Sequence of chain 21.D:
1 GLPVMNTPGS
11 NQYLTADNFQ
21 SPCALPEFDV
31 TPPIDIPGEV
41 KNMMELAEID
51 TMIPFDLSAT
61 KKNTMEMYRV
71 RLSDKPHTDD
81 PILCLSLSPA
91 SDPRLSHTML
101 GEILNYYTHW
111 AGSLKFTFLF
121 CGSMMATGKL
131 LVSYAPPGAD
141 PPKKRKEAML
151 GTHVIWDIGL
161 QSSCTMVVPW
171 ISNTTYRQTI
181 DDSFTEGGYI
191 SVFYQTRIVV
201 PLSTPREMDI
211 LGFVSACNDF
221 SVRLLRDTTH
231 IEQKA

Sequence of chain 21.B:
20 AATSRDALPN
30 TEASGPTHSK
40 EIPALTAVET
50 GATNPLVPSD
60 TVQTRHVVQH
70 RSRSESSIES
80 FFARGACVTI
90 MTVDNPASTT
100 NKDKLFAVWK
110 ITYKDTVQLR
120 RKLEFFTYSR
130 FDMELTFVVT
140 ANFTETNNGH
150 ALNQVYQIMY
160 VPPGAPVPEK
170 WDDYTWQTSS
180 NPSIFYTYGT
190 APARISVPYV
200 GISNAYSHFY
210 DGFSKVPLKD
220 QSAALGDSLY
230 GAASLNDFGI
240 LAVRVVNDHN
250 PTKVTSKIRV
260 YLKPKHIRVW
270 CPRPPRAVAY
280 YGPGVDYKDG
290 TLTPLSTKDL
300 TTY

The small molecule below binds the protein below.
Small molecule (SMILES): CCOC(=O)c1ccc(OCCC2CCN(c3ccc(C)nn3)CC2)cc1

Binding-site contacts:
Ligand atom C11 contacts residue LEU134 of chain 21.B at 3.8 Å (hydrophobic).
Ligand atom N3 contacts residue TYR159 of chain 21.B at 3.9 Å.
Ligand atom C21 contacts residue TYR112 of chain 21.B at 3.3 Å (hydrophobic).
Ligand atom C5 contacts residue VAL196 of chain 21.B at 3.8 Å (hydrophobic).
Ligand atom N3 contacts residue ILE194 of chain 21.B at 3.6 Å.
Ligand atom C18 contacts residue PHE237 of chain 21.B at 3.6 Å (hydrophobic).
Ligand atom C10 contacts residue MET132 of chain 21.B at 3.3 Å (hydrophobic).
Ligand atom C8 contacts residue VAL196 of chain 21.B at 3.6 Å (hydrophobic).
Ligand atom O14 contacts residue MET132 of chain 21.B at 3.4 Å.
Ligand atom C17 contacts residue TYR112 of chain 21.B at 3.8 Å (hydrophobic).
Ligand atom C19 contacts residue TYR205 of chain 21.B at 3.7 Å (hydrophobic).
Ligand atom C17 contacts residue PHE237 of chain 21.B at 3.7 Å (hydrophobic).
Ligand atom N4 contacts residue LEU134 of chain 21.B at 3.7 Å.
Ligand atom N6 contacts residue VAL196 of chain 21.B at 3.9 Å.
Ligand atom C13 contacts residue VAL199 of chain 21.B at 3.7 Å (hydrophobic).
Ligand atom C8 contacts residue VAL199 of chain 21.B at 3.7 Å (hydrophobic).
Ligand atom C2 contacts residue ILE194 of chain 21.B at 3.5 Å (hydrophobic).
Ligand atom C1 contacts residue PRO181 of chain 21.B at 3.7 Å (hydrophobic).
Ligand atom C7 contacts residue TYR159 of chain 21.B at 3.7 Å (hydrophobic).
Ligand atom N4 contacts residue LEU240 of chain 21.B at 3.6 Å.
Ligand atom C11 contacts residue ILE110 of chain 21.B at 3.6 Å (hydrophobic).
Ligand atom C20 contacts residue TYR205 of chain 21.B at 3.5 Å (hydrophobic).
Ligand atom C3 contacts residue TYR159 of chain 21.B at 3.6 Å (hydrophobic).
Ligand atom O22 contacts residue TYR112 of chain 21.B at 3.5 Å.
Ligand atom C4 contacts residue VAL196 of chain 21.B at 3.9 Å (hydrophobic).
Ligand atom C25 contacts residue ASP236 of chain 21.B at 3.5 Å.
Ligand atom N3 contacts residue LEU240 of chain 21.B at 3.5 Å.
Ligand atom C7 contacts residue VAL196 of chain 21.B at 3.6 Å (hydrophobic).
Ligand atom C25 contacts residue SER206 of chain 21.B at 3.8 Å.
Ligand atom O23 contacts residue PHE237 of chain 21.B at 3.8 Å.
Ligand atom O22 contacts residue TYR205 of chain 21.B at 3.8 Å.
Ligand atom C21 contacts residue PHE237 of chain 21.B at 3.7 Å (hydrophobic).
Ligand atom C10 contacts residue ILE110 of chain 21.B at 3.5 Å (hydrophobic).
Ligand atom C4 contacts residue TYR159 of chain 21.B at 3.5 Å (hydrophobic).
Ligand atom O23 contacts residue TYR112 of chain 21.B at 3.5 Å.
Ligand atom C13 contacts residue MET132 of chain 21.B at 3.8 Å (hydrophobic).
Ligand atom C18 contacts residue TYR112 of chain 21.B at 3.7 Å (hydrophobic).
Ligand atom C2 contacts residue TYR159 of chain 21.B at 3.5 Å (hydrophobic).
Ligand atom C12 contacts residue PHE237 of chain 21.B at 3.5 Å (hydrophobic).
Ligand atom C3 contacts residue ALA24 of chain 21.D at 3.5 Å (hydrophobic).